Sequence of chain 1.B:
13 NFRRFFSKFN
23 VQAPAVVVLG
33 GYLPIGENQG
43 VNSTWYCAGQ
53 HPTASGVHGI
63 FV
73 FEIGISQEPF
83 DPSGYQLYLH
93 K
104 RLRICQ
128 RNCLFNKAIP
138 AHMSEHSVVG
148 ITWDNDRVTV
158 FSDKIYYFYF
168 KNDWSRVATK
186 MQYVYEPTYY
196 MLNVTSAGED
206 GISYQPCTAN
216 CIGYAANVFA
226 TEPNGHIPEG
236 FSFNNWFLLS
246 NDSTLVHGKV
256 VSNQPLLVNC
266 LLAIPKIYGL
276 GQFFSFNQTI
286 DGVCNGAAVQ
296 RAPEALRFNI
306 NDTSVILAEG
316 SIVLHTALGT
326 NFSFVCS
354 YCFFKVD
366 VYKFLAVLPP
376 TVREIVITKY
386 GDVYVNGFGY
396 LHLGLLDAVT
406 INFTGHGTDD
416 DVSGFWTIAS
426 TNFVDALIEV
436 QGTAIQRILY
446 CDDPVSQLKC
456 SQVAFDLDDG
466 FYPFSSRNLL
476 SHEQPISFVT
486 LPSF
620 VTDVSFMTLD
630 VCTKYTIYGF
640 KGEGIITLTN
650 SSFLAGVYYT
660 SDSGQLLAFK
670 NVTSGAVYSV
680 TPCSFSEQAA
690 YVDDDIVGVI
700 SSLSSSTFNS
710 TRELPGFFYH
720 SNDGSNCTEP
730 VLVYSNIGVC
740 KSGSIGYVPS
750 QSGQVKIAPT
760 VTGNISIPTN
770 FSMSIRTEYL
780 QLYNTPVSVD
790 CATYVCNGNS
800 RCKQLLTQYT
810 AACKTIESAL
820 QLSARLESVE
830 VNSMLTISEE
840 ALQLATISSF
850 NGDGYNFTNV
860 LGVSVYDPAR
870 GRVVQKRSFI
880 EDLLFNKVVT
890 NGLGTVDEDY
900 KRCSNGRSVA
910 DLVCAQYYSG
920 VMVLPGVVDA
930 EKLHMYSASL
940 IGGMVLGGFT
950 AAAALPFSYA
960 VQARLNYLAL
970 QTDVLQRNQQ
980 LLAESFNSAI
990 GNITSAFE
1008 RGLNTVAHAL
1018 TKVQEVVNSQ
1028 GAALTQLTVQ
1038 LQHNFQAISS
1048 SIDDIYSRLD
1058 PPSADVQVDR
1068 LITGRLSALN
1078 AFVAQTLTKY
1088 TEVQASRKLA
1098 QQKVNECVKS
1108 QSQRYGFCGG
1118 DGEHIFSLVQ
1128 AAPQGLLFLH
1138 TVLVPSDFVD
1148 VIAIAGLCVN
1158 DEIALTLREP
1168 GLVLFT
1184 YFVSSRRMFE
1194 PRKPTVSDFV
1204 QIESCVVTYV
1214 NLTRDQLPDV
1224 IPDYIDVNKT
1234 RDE

Binding-site contacts:
Ligand atom C7 contacts residue ASP414 of chain 1.B at 4.0 Å.
Ligand atom N2 contacts residue ASP414 of chain 1.B at 4.0 Å.
Ligand atom C2 contacts residue ARG378 of chain 1.B at 3.4 Å.
Ligand atom O6 contacts residue ASN306 of chain 1.B at 4.1 Å.
Ligand atom C3 contacts residue ARG378 of chain 1.B at 3.4 Å.
Ligand atom C6 contacts residue ASP415 of chain 1.B at 3.7 Å.
Ligand atom O2 contacts residue GLN24 of chain 1.B at 4.3 Å.
Ligand atom C3 contacts residue ASN306 of chain 1.B at 3.6 Å.
Ligand atom N2 contacts residue ASP415 of chain 1.B at 3.1 Å.
Ligand atom O5 contacts residue ASN306 of chain 1.B at 2.3 Å (h-bond).
Ligand atom O7 contacts residue THR376 of chain 1.B at 4.2 Å.
Ligand atom O7 contacts residue ASP414 of chain 1.B at 3.0 Å.
Ligand atom C7 contacts residue ASP307 of chain 1.B at 3.9 Å.
Ligand atom C8 contacts residue ASP307 of chain 1.B at 4.1 Å.
Ligand atom C7 contacts residue ARG378 of chain 1.B at 3.4 Å.
Ligand atom C4 contacts residue GLN24 of chain 1.B at 4.2 Å.
Ligand atom O4 contacts residue GLN24 of chain 1.B at 3.3 Å (h-bond).
Ligand atom C2 contacts residue ASP415 of chain 1.B at 4.3 Å.
Ligand atom C2 contacts residue ASN306 of chain 1.B at 2.4 Å.
Ligand atom C4 contacts residue ASN306 of chain 1.B at 4.2 Å.
Ligand atom O7 contacts residue ASP307 of chain 1.B at 3.9 Å.
Ligand atom O6 contacts residue SER418 of chain 1.B at 4.0 Å.
Ligand atom C3 contacts residue ASP415 of chain 1.B at 4.2 Å.
Ligand atom O7 contacts residue ASN306 of chain 1.B at 2.9 Å (h-bond).
Ligand atom C1 contacts residue ASN306 of chain 1.B at 1.4 Å.
Ligand atom C5 contacts residue ASP415 of chain 1.B at 3.9 Å.
Ligand atom O7 contacts residue ARG378 of chain 1.B at 2.5 Å (salt-bridge).
Ligand atom C5 contacts residue ASN306 of chain 1.B at 3.6 Å.
Ligand atom C1 contacts residue GLN24 of chain 1.B at 4.2 Å.
Ligand atom N2 contacts residue ARG378 of chain 1.B at 3.8 Å.
Ligand atom C3 contacts residue GLN24 of chain 1.B at 4.0 Å.
Ligand atom C2 contacts residue GLN24 of chain 1.B at 4.0 Å.
Ligand atom O3 contacts residue ASN306 of chain 1.B at 3.0 Å (h-bond).
Ligand atom N2 contacts residue ASN306 of chain 1.B at 3.3 Å (h-bond).
Ligand atom O3 contacts residue ARG378 of chain 1.B at 3.3 Å (salt-bridge).
Ligand atom O5 contacts residue ASP415 of chain 1.B at 4.1 Å.
Ligand atom C7 contacts residue ASN306 of chain 1.B at 3.8 Å.
Ligand atom O7 contacts residue ASP415 of chain 1.B at 2.9 Å (salt-bridge).
Ligand atom C7 contacts residue ASP415 of chain 1.B at 3.6 Å.
Ligand atom O6 contacts residue ASP415 of chain 1.B at 4.2 Å.

A small-molecule ligand and the protein it binds are described below.
Small molecule (SMILES): CC(=O)N[C@H]1[C@H](O[C@H]2[C@H](O)[C@@H](NC(C)=O)CO[C@@H]2CO)O[C@H](CO)[C@@H](O[C@@H]2O[C@H](CO)[C@@H](O)[C@H](O)[C@@H]2O)[C@@H]1O